Sequence of chain 20.B:
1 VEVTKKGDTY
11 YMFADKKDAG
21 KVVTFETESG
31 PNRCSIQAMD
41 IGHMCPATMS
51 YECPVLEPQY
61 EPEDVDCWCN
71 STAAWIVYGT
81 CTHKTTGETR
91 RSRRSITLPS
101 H

Binding-site contacts:
Ligand atom O7 contacts residue SER71 of chain 20.B at 4.4 Å.
Ligand atom N2 contacts residue PRO31 of chain 20.B at 2.8 Å (h-bond).
Ligand atom N2 contacts residue ASN70 of chain 20.B at 2.9 Å (h-bond).
Ligand atom N2 contacts residue ASN32 of chain 20.B at 4.2 Å.
Ligand atom C5 contacts residue ASN70 of chain 20.B at 3.7 Å.
Ligand atom C3 contacts residue ASN70 of chain 20.B at 3.8 Å.
Ligand atom O6 contacts residue ARG33 of chain 20.B at 3.0 Å (salt-bridge).
Ligand atom C5 contacts residue ARG33 of chain 20.B at 3.9 Å.
Ligand atom C1 contacts residue ARG33 of chain 20.B at 4.1 Å.
Ligand atom C8 contacts residue ASN70 of chain 20.B at 3.9 Å.
Ligand atom C2 contacts residue ASN70 of chain 20.B at 2.5 Å.
Ligand atom O5 contacts residue ARG33 of chain 20.B at 4.3 Å.
Ligand atom O5 contacts residue ASN70 of chain 20.B at 2.4 Å (h-bond).
Ligand atom C7 contacts residue ASN70 of chain 20.B at 3.4 Å.
Ligand atom C6 contacts residue ARG33 of chain 20.B at 3.7 Å.
Ligand atom C1 contacts residue ASN70 of chain 20.B at 1.4 Å.
Ligand atom C4 contacts residue ASN70 of chain 20.B at 4.2 Å.
Ligand atom C2 contacts residue PRO31 of chain 20.B at 4.0 Å (hydrophobic).
Ligand atom O7 contacts residue ASN70 of chain 20.B at 3.5 Å (h-bond).
Ligand atom O7 contacts residue PRO31 of chain 20.B at 3.0 Å (h-bond).
Ligand atom O3 contacts residue PRO31 of chain 20.B at 4.2 Å.
Ligand atom C7 contacts residue PRO31 of chain 20.B at 3.2 Å (hydrophobic).
Ligand atom C3 contacts residue PRO31 of chain 20.B at 4.1 Å (hydrophobic).

This protein binds this small molecule.
Small molecule (SMILES): CC(=O)N[C@@H]1[C@@H](O)[C@H](O)[C@@H](CO)O[C@H]1O